The protein below binds the small molecule below.
Small molecule (SMILES): CC(=O)N[C@@H]1[C@@H](O)[C@H](O)[C@@H](CO)O[C@H]1O

Sequence of chain 2.B:
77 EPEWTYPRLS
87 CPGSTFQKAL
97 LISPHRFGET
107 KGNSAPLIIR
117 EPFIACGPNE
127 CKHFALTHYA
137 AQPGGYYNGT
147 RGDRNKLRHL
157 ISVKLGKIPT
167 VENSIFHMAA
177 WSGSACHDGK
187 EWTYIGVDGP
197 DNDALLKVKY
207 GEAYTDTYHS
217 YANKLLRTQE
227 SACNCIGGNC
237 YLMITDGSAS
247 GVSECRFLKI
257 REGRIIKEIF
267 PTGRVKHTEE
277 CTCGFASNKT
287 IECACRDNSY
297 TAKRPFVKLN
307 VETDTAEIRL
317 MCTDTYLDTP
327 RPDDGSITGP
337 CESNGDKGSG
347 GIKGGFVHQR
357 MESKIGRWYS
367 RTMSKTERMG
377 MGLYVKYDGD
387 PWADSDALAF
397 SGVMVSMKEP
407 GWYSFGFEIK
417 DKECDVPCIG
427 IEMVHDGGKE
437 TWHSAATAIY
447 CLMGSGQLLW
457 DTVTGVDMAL

Binding-site contacts:
Ligand atom N2 contacts residue ASN144 of chain 2.B at 3.5 Å (h-bond).
Ligand atom O7 contacts residue GLY145 of chain 2.B at 4.0 Å.
Ligand atom O7 contacts residue ASN144 of chain 2.B at 3.5 Å (h-bond).
Ligand atom C7 contacts residue ASN144 of chain 2.B at 4.0 Å.
Ligand atom C2 contacts residue ASN144 of chain 2.B at 2.9 Å.
Ligand atom C1 contacts residue ASN144 of chain 2.B at 1.4 Å.
Ligand atom O6 contacts residue ASN144 of chain 2.B at 3.9 Å.
Ligand atom C3 contacts residue ASN144 of chain 2.B at 3.9 Å.
Ligand atom O5 contacts residue ASN144 of chain 2.B at 2.2 Å (h-bond).
Ligand atom C6 contacts residue ASN144 of chain 2.B at 4.2 Å.
Ligand atom C4 contacts residue ASN144 of chain 2.B at 4.2 Å.
Ligand atom C7 contacts residue GLY145 of chain 2.B at 4.5 Å.
Ligand atom C5 contacts residue ASN144 of chain 2.B at 3.2 Å.